Binding-site contacts:
Ligand atom C4 contacts residue LEU151 of chain 20.D at 4.0 Å (hydrophobic).
Ligand atom O5 contacts residue SER89 of chain 20.D at 2.8 Å (h-bond).
Ligand atom C3 contacts residue LEU151 of chain 20.D at 4.2 Å (hydrophobic).
Ligand atom C6 contacts residue SER89 of chain 20.D at 3.6 Å.
Ligand atom C7 contacts residue ILE155 of chain 20.D at 4.3 Å (hydrophobic).
Ligand atom C5 contacts residue ASN87 of chain 20.D at 3.7 Å.
Ligand atom O4 contacts residue LEU151 of chain 20.D at 3.3 Å.
Ligand atom C5 contacts residue SER89 of chain 20.D at 3.3 Å.
Ligand atom C4 contacts residue ASN87 of chain 20.D at 4.2 Å.
Ligand atom C8 contacts residue ILE155 of chain 20.D at 3.7 Å (hydrophobic).
Ligand atom N2 contacts residue ILE155 of chain 20.D at 4.1 Å.
Ligand atom O6 contacts residue LEU91 of chain 20.D at 4.0 Å.
Ligand atom C6 contacts residue LEU91 of chain 20.D at 4.2 Å (hydrophobic).
Ligand atom C1 contacts residue SER89 of chain 20.D at 3.3 Å.
Ligand atom O5 contacts residue ASN87 of chain 20.D at 2.3 Å (h-bond).
Ligand atom C1 contacts residue ASN87 of chain 20.D at 1.4 Å.
Ligand atom C7 contacts residue ASN87 of chain 20.D at 3.8 Å.
Ligand atom N2 contacts residue ASN87 of chain 20.D at 2.9 Å (h-bond).
Ligand atom C3 contacts residue ASN87 of chain 20.D at 3.8 Å.
Ligand atom O6 contacts residue SER89 of chain 20.D at 2.8 Å (h-bond).
Ligand atom O7 contacts residue ASN87 of chain 20.D at 4.1 Å.
Ligand atom C6 contacts residue LEU151 of chain 20.D at 3.7 Å (hydrophobic).
Ligand atom O6 contacts residue LEU151 of chain 20.D at 3.4 Å.
Ligand atom C2 contacts residue ASN87 of chain 20.D at 2.4 Å.
Ligand atom C5 contacts residue LEU151 of chain 20.D at 3.8 Å (hydrophobic).

A small-molecule ligand and the protein it binds are described below.
Small molecule (SMILES): CC(=O)N[C@@H]1[C@@H](O)[C@H](O)[C@@H](CO)O[C@H]1O

Sequence of chain 20.D:
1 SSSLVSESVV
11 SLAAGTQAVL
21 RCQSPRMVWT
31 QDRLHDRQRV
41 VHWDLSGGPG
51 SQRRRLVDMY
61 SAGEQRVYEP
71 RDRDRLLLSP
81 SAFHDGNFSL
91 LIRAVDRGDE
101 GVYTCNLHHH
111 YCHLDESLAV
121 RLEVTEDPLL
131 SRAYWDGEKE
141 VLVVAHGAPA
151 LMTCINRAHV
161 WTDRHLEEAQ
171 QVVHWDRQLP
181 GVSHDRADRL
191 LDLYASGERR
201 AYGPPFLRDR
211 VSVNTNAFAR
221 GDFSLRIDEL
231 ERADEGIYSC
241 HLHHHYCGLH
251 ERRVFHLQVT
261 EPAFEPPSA